Binding-site contacts:
Ligand atom CAI contacts residue TYR72 of chain 1.D at 3.6 Å (hydrophobic).
Ligand atom CAO contacts residue ASP55 of chain 1.D at 3.2 Å.
Ligand atom CAJ contacts residue LEU57 of chain 1.D at 4.2 Å (hydrophobic).
Ligand atom CAL contacts residue ASP55 of chain 1.D at 3.8 Å.
Ligand atom CAN contacts residue LYS6 of chain 1.D at 4.1 Å.
Ligand atom CAP contacts residue ASP55 of chain 1.D at 3.9 Å.
Ligand atom CAQ contacts residue THR75 of chain 1.D at 3.5 Å.
Ligand atom SAH contacts residue TYR72 of chain 1.D at 3.1 Å (h-bond).
Ligand atom CAR contacts residue TYR72 of chain 1.D at 4.2 Å (hydrophobic).
Ligand atom CAN contacts residue ASP55 of chain 1.D at 3.6 Å.
Ligand atom CAJ contacts residue THR75 of chain 1.D at 4.2 Å.
Ligand atom CAO contacts residue LEU57 of chain 1.D at 3.9 Å (hydrophobic).
Ligand atom CAP contacts residue VAL8 of chain 1.D at 3.7 Å (hydrophobic).
Ligand atom CAR contacts residue LYS6 of chain 1.D at 4.2 Å.
Ligand atom CAI contacts residue CYS40 of chain 1.D at 3.1 Å (hydrophobic).
Ligand atom CAI contacts residue ASP55 of chain 1.D at 4.2 Å.
Ligand atom NAK contacts residue LYS6 of chain 1.D at 4.0 Å.
Ligand atom CAL contacts residue LYS6 of chain 1.D at 4.0 Å.
Ligand atom CAP contacts residue LEU7 of chain 1.D at 3.5 Å (hydrophobic).
Ligand atom NAK contacts residue CYS40 of chain 1.D at 3.9 Å.
Ligand atom CAO contacts residue LYS6 of chain 1.D at 3.9 Å.
Ligand atom CAN contacts residue LEU57 of chain 1.D at 4.0 Å (hydrophobic).
Ligand atom NAM contacts residue CYS40 of chain 1.D at 3.5 Å (h-bond).
Ligand atom NAM contacts residue LYS6 of chain 1.D at 4.1 Å.
Ligand atom CAJ contacts residue LYS6 of chain 1.D at 4.0 Å.
Ligand atom CAP contacts residue LEU57 of chain 1.D at 4.0 Å (hydrophobic).
Ligand atom NAM contacts residue ASP55 of chain 1.D at 2.7 Å (salt-bridge).
Ligand atom CAJ contacts residue TYR72 of chain 1.D at 3.8 Å (hydrophobic).
Ligand atom CAQ contacts residue LYS6 of chain 1.D at 4.1 Å.
Ligand atom CAR contacts residue LEU57 of chain 1.D at 4.2 Å (hydrophobic).
Ligand atom CAP contacts residue LYS6 of chain 1.D at 3.5 Å.
Ligand atom CAQ contacts residue GLY76 of chain 1.D at 3.9 Å.
Ligand atom NAK contacts residue TYR72 of chain 1.D at 2.8 Å (h-bond).
Ligand atom CAQ contacts residue LEU57 of chain 1.D at 4.2 Å (hydrophobic).
Ligand atom CAL contacts residue TYR72 of chain 1.D at 3.5 Å (hydrophobic).
Ligand atom CAO contacts residue LEU7 of chain 1.D at 3.8 Å (hydrophobic).
Ligand atom CAL contacts residue CYS40 of chain 1.D at 3.2 Å (hydrophobic).
Ligand atom CAQ contacts residue VAL8 of chain 1.D at 3.6 Å (hydrophobic).
Ligand atom SAH contacts residue CYS40 of chain 1.D at 2.0 Å (h-bond).
Ligand atom CAR contacts residue THR75 of chain 1.D at 3.1 Å.

Sequence of chain 1.D:
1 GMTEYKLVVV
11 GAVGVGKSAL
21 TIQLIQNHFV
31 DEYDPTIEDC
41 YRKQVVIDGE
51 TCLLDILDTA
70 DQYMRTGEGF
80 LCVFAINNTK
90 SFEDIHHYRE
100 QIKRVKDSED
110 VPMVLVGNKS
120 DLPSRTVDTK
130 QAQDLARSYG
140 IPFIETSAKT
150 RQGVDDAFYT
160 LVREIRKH

This small molecule binds to this protein.
Small molecule (SMILES): SCc1nc2ccccc2[nH]1